A protein and the small-molecule ligand that binds it are described below.
Small molecule (SMILES): CC(=O)N[C@H]1[C@@H](O[P](=O)(O)O[P](=O)(O)OC[C@H]2O[C@@H](n3ccc(=O)[nH]c3=O)[C@H](O)[C@@H]2O)O[C@H](CO)[C@@H](O)[C@@H]1O

Binding-site contacts:
Ligand atom O2 contacts residue ALA90 of chain 1.I at 3.7 Å.
Ligand atom O6' contacts residue ARG94 of chain 1.I at 3.3 Å (salt-bridge).
Ligand atom O3' contacts residue LEU175 of chain 1.I at 3.7 Å.
Ligand atom O4B contacts residue ALA90 of chain 1.I at 3.2 Å.
Ligand atom C4' contacts residue ASP110 of chain 1.I at 3.4 Å.
Ligand atom C3B contacts residue SER111 of chain 1.I at 3.3 Å.
Ligand atom C4 contacts residue GLY88 of chain 1.I at 3.5 Å.
Ligand atom N3 contacts residue ASN89 of chain 1.I at 3.1 Å (h-bond).
Ligand atom O2B contacts residue ASP112 of chain 1.I at 3.6 Å (salt-bridge).
Ligand atom C8' contacts residue ARG146 of chain 1.I at 3.2 Å.
Ligand atom O4 contacts residue ASN86 of chain 1.I at 3.0 Å (h-bond).
Ligand atom O2' contacts residue PRO27 of chain 1.I at 2.8 Å (h-bond).
Ligand atom O2B contacts residue MG1 of chain 1.UA at 2.1 Å.
Ligand atom O2 contacts residue PRO27 of chain 1.I at 3.6 Å.
Ligand atom N3 contacts residue ASP59 of chain 1.I at 2.9 Å (salt-bridge).
Ligand atom O4' contacts residue ASP110 of chain 1.I at 2.8 Å (salt-bridge).
Ligand atom C4 contacts residue ASP59 of chain 1.I at 3.7 Å.
Ligand atom C2B contacts residue SER111 of chain 1.I at 3.3 Å.
Ligand atom O2' contacts residue SER111 of chain 1.I at 2.6 Å (h-bond).
Ligand atom C5' contacts residue ASP110 of chain 1.I at 3.7 Å.
Ligand atom O4' contacts residue ARG94 of chain 1.I at 2.9 Å (salt-bridge).
Ligand atom O2 contacts residue ASP59 of chain 1.I at 3.7 Å.
Ligand atom O4 contacts residue PHE29 of chain 1.I at 3.6 Å.
Ligand atom C3' contacts residue ASP110 of chain 1.I at 3.3 Å.
Ligand atom O2' contacts residue PHE29 of chain 1.I at 3.6 Å.
Ligand atom O2' contacts residue THR28 of chain 1.I at 3.4 Å.
Ligand atom O3B contacts residue PRO27 of chain 1.I at 3.2 Å (h-bond).
Ligand atom O4 contacts residue ASP59 of chain 1.I at 3.6 Å (salt-bridge).
Ligand atom C6' contacts residue ARG94 of chain 1.I at 3.5 Å.
Ligand atom O2 contacts residue ASN89 of chain 1.I at 3.3 Å (h-bond).
Ligand atom C2 contacts residue ASN89 of chain 1.I at 3.4 Å.
Ligand atom O2A contacts residue ASP112 of chain 1.I at 3.4 Å (salt-bridge).
Ligand atom O6' contacts residue ASP199 of chain 1.I at 3.6 Å.
Ligand atom O3B contacts residue SER111 of chain 1.I at 2.8 Å (h-bond).
Ligand atom PB contacts residue MG1 of chain 1.UA at 3.5 Å.
Ligand atom O4 contacts residue GLY88 of chain 1.I at 3.1 Å (h-bond).
Ligand atom O2A contacts residue MG1 of chain 1.UA at 2.9 Å.
Ligand atom O3B contacts residue ASP110 of chain 1.I at 3.4 Å.
Ligand atom C4' contacts residue ASP199 of chain 1.I at 3.7 Å.
Ligand atom O2 contacts residue PRO93 of chain 1.I at 3.5 Å.

Sequence of chain 1.I:
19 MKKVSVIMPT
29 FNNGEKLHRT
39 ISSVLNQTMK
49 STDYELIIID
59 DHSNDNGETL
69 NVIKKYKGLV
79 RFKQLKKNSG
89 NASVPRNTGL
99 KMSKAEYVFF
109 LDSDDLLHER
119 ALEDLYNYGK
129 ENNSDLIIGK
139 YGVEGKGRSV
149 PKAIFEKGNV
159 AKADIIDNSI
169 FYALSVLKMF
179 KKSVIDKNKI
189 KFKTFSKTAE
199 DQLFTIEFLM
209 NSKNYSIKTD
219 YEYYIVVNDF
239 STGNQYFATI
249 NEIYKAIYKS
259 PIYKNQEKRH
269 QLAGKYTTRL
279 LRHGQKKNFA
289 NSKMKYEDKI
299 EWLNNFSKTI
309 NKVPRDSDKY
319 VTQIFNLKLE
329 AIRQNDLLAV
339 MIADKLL